Sequence of chain 1.A:
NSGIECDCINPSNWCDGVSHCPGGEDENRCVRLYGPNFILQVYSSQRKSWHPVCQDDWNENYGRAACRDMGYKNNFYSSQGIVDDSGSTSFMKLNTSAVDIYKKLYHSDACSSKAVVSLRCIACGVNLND

The protein below binds the small molecule below.
Small molecule (SMILES): CC(=O)N[C@@H]1[C@@H](O)[C@H](O)[C@@H](CO)O[C@H]1O

Binding-site contacts:
Ligand atom O5 contacts residue ASN105 of chain 1.A at 2.4 Å (h-bond).
Ligand atom N2 contacts residue ASN105 of chain 1.A at 2.8 Å (h-bond).
Ligand atom N2 contacts residue TYR118 of chain 1.A at 4.2 Å.
Ligand atom C2 contacts residue ASN105 of chain 1.A at 2.4 Å.
Ligand atom C4 contacts residue ASN105 of chain 1.A at 4.2 Å.
Ligand atom C7 contacts residue TYR118 of chain 1.A at 4.0 Å (hydrophobic).
Ligand atom C1 contacts residue ASN105 of chain 1.A at 1.4 Å.
Ligand atom C5 contacts residue ASN105 of chain 1.A at 3.7 Å.
Ligand atom O5 contacts residue SER107 of chain 1.A at 4.0 Å.
Ligand atom O7 contacts residue ASN105 of chain 1.A at 3.8 Å.
Ligand atom O7 contacts residue TYR118 of chain 1.A at 4.4 Å.
Ligand atom O6 contacts residue SER107 of chain 1.A at 4.5 Å.
Ligand atom C8 contacts residue TYR118 of chain 1.A at 3.7 Å (hydrophobic).
Ligand atom C6 contacts residue SER107 of chain 1.A at 4.2 Å.
Ligand atom C7 contacts residue ASN105 of chain 1.A at 3.7 Å.
Ligand atom C3 contacts residue ASN105 of chain 1.A at 3.8 Å.